Sequence of chain 1.B:
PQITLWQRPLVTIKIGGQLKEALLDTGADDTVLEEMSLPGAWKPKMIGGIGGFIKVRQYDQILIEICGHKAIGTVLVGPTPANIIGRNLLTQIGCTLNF

Sequence of chain 1.A:
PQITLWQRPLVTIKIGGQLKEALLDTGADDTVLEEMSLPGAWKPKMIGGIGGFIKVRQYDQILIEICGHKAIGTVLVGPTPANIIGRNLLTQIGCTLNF

The protein below binds the small molecule below.
Small molecule (SMILES): CC(C)c1nc(CN(C)C(=O)N[C@H](C(=O)N[C@@H](Cc2ccccc2)C[C@H](O)[C@H](Cc2ccccc2)NC(=O)OCc2cncs2)C(C)C)cs1

Binding-site contacts:
Ligand atom C14 contacts residue ASP25 of chain 1.A at 2.8 Å.
Ligand atom S3 contacts residue GLY48 of chain 1.A at 3.5 Å (h-bond).
Ligand atom C77 contacts residue ARG8 of chain 1.A at 3.0 Å.
Ligand atom C15 contacts residue GLY27 of chain 1.B at 3.6 Å.
Ligand atom C14 contacts residue GLY27 of chain 1.B at 3.6 Å.
Ligand atom C35 contacts residue GLY27 of chain 1.A at 3.5 Å.
Ligand atom C75 contacts residue ASP29 of chain 1.B at 3.0 Å.
Ligand atom N20 contacts residue GLY48 of chain 1.B at 3.3 Å (h-bond).
Ligand atom C82 contacts residue ARG8 of chain 1.A at 3.3 Å.
Ligand atom C51 contacts residue PRO81 of chain 1.A at 3.5 Å (hydrophobic).
Ligand atom C75 contacts residue ARG8 of chain 1.A at 3.3 Å.
Ligand atom N58 contacts residue GLY27 of chain 1.B at 3.0 Å (h-bond).
Ligand atom C1 contacts residue ASP30 of chain 1.A at 2.9 Å.
Ligand atom C26 contacts residue ASP25 of chain 1.B at 3.1 Å.
Ligand atom O76 contacts residue ASP29 of chain 1.B at 2.8 Å (salt-bridge).
Ligand atom O41 contacts residue ASP25 of chain 1.B at 2.7 Å (salt-bridge).
Ligand atom C50 contacts residue PRO81 of chain 1.A at 3.2 Å (hydrophobic).
Ligand atom N5 contacts residue ASP29 of chain 1.A at 3.5 Å (salt-bridge).
Ligand atom O76 contacts residue GLY27 of chain 1.B at 3.4 Å (h-bond).
Ligand atom C52 contacts residue ILE50 of chain 1.B at 3.5 Å (hydrophobic).
Ligand atom C64 contacts residue ILE84 of chain 1.B at 3.6 Å (hydrophobic).
Ligand atom C51 contacts residue ILE50 of chain 1.B at 3.4 Å (hydrophobic).
Ligand atom O41 contacts residue ASP25 of chain 1.A at 2.6 Å (salt-bridge).
Ligand atom C86 contacts residue PRO81 of chain 1.A at 3.5 Å (hydrophobic).
Ligand atom C13 contacts residue ASP25 of chain 1.B at 3.1 Å.
Ligand atom N11 contacts residue GLY27 of chain 1.A at 3.5 Å (h-bond).
Ligand atom C51 contacts residue GLY49 of chain 1.B at 3.3 Å.
Ligand atom C1 contacts residue ALA28 of chain 1.A at 3.5 Å (hydrophobic).
Ligand atom C95 contacts residue GLY48 of chain 1.B at 3.4 Å.
Ligand atom N83 contacts residue ARG8 of chain 1.A at 3.5 Å (salt-bridge).
Ligand atom O61 contacts residue GLY49 of chain 1.B at 3.3 Å.
Ligand atom O76 contacts residue ALA28 of chain 1.B at 3.5 Å.
Ligand atom C80 contacts residue ARG8 of chain 1.A at 3.0 Å.
Ligand atom O41 contacts residue GLY27 of chain 1.A at 3.5 Å.
Ligand atom C85 contacts residue PRO81 of chain 1.A at 3.6 Å (hydrophobic).
Ligand atom C64 contacts residue ILE50 of chain 1.A at 3.5 Å (hydrophobic).
Ligand atom N5 contacts residue ASP30 of chain 1.A at 2.4 Å (salt-bridge).
Ligand atom S81 contacts residue ARG8 of chain 1.A at 3.0 Å (salt-bridge).
Ligand atom C4 contacts residue ASP30 of chain 1.A at 2.6 Å.
Ligand atom C13 contacts residue ASP25 of chain 1.A at 3.4 Å.